Sequence of chain 19.N:
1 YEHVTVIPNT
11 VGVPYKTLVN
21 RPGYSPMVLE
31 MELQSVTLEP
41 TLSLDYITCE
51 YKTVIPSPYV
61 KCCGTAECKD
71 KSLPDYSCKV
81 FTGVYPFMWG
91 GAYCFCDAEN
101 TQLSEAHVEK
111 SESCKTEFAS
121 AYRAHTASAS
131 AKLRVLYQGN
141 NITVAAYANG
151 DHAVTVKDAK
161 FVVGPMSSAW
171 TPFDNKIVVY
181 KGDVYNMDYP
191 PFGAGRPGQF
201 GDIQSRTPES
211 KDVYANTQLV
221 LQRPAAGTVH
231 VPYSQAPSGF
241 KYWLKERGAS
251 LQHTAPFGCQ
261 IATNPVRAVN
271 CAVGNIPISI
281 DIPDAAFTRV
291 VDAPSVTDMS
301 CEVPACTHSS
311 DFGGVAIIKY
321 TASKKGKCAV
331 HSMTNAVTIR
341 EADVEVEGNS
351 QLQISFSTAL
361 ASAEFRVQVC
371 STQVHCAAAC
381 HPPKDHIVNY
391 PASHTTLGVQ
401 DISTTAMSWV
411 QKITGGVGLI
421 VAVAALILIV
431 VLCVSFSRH

This small molecule binds to this protein.
Small molecule (SMILES): CC(=O)N[C@@H]1[C@@H](O)[C@H](O)[C@@H](CO)O[C@H]1O

Binding-site contacts:
Ligand atom C8 contacts residue ALA258 of chain 19.O at 3.7 Å (hydrophobic).
Ligand atom C2 contacts residue ASN259 of chain 19.O at 2.4 Å.
Ligand atom C7 contacts residue ASN259 of chain 19.O at 3.2 Å.
Ligand atom O7 contacts residue ASN259 of chain 19.O at 3.2 Å (h-bond).
Ligand atom C5 contacts residue ASN259 of chain 19.O at 3.6 Å.
Ligand atom O5 contacts residue ASN259 of chain 19.O at 2.3 Å (h-bond).
Ligand atom C6 contacts residue LYS181 of chain 19.N at 3.4 Å.
Ligand atom O6 contacts residue LYS181 of chain 19.N at 3.4 Å (salt-bridge).
Ligand atom C1 contacts residue ASN259 of chain 19.O at 1.4 Å.
Ligand atom C5 contacts residue LYS181 of chain 19.N at 3.4 Å.
Ligand atom C8 contacts residue ASN259 of chain 19.O at 4.2 Å.
Ligand atom C3 contacts residue LYS115 of chain 19.N at 4.3 Å.
Ligand atom C3 contacts residue ASN259 of chain 19.O at 3.7 Å.
Ligand atom C4 contacts residue ASN259 of chain 19.O at 4.2 Å.
Ligand atom N2 contacts residue THR116 of chain 19.N at 4.1 Å.
Ligand atom C4 contacts residue LYS181 of chain 19.N at 3.6 Å.
Ligand atom C8 contacts residue THR116 of chain 19.N at 4.3 Å.
Ligand atom C8 contacts residue LEU257 of chain 19.O at 4.1 Å (hydrophobic).
Ligand atom N2 contacts residue ASN259 of chain 19.O at 2.8 Å (h-bond).
Ligand atom O4 contacts residue LYS181 of chain 19.N at 2.7 Å (salt-bridge).
Ligand atom O4 contacts residue PHE118 of chain 19.N at 4.1 Å.
Ligand atom O3 contacts residue LYS115 of chain 19.N at 3.6 Å (salt-bridge).

Sequence of chain 19.O:
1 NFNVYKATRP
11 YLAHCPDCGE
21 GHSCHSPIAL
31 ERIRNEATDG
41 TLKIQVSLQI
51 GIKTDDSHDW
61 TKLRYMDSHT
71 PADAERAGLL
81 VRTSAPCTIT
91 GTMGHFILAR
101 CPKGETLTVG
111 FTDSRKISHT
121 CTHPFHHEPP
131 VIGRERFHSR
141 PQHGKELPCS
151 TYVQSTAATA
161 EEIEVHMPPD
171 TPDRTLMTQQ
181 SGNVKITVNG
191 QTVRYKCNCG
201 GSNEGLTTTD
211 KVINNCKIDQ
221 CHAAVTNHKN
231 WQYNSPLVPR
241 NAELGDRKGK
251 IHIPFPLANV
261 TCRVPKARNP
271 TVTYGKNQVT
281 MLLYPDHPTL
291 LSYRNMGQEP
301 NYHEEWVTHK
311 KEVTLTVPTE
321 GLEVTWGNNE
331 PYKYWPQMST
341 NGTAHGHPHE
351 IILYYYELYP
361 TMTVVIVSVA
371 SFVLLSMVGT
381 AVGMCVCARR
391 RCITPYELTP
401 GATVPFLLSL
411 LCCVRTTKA